Binding-site contacts:
Ligand atom O5 contacts residue ASN61 of chain 1.A at 2.7 Å (h-bond).
Ligand atom C3 contacts residue ASP59 of chain 1.A at 4.5 Å.
Ligand atom O4 contacts residue TYR65 of chain 1.A at 2.7 Å (h-bond).
Ligand atom O3 contacts residue ASP59 of chain 1.A at 4.2 Å.
Ligand atom O2 contacts residue ASN61 of chain 1.A at 2.6 Å (h-bond).
Ligand atom O6 contacts residue ASN76 of chain 1.A at 4.5 Å.
Ligand atom C3 contacts residue GLN57 of chain 1.A at 3.8 Å.
Ligand atom C2 contacts residue GLN57 of chain 1.A at 3.9 Å.
Ligand atom O4 contacts residue GLN57 of chain 1.A at 4.3 Å.
Ligand atom O2 contacts residue GLN57 of chain 1.A at 3.0 Å (h-bond).
Ligand atom C3 contacts residue ASN61 of chain 1.A at 4.3 Å.
Ligand atom C1 contacts residue ASN61 of chain 1.A at 3.2 Å.
Ligand atom O2 contacts residue ASP59 of chain 1.A at 2.7 Å (salt-bridge).
Ligand atom C2 contacts residue ASN61 of chain 1.A at 3.5 Å.
Ligand atom C4 contacts residue TYR65 of chain 1.A at 3.5 Å (hydrophobic).
Ligand atom C2 contacts residue ASP59 of chain 1.A at 3.4 Å.
Ligand atom C6 contacts residue ALA74 of chain 1.A at 4.0 Å (hydrophobic).
Ligand atom C4 contacts residue GLN57 of chain 1.A at 4.0 Å.
Ligand atom C6 contacts residue PRO71 of chain 1.A at 3.8 Å (hydrophobic).
Ligand atom C3 contacts residue TYR65 of chain 1.A at 4.2 Å (hydrophobic).
Ligand atom C6 contacts residue VAL63 of chain 1.A at 4.2 Å (hydrophobic).
Ligand atom O6 contacts residue ASN61 of chain 1.A at 4.3 Å.
Ligand atom C1 contacts residue ASP59 of chain 1.A at 4.5 Å.
Ligand atom C5 contacts residue ASN61 of chain 1.A at 3.7 Å.
Ligand atom O6 contacts residue ALA74 of chain 1.A at 3.8 Å.
Ligand atom C4 contacts residue VAL63 of chain 1.A at 4.0 Å (hydrophobic).
Ligand atom C6 contacts residue ASN61 of chain 1.A at 4.0 Å.
Ligand atom O3 contacts residue GLN57 of chain 1.A at 3.0 Å (h-bond).
Ligand atom O4 contacts residue PRO71 of chain 1.A at 4.1 Å.
Ligand atom O3 contacts residue TYR65 of chain 1.A at 3.6 Å.
Ligand atom C4 contacts residue ASN61 of chain 1.A at 4.0 Å.
Ligand atom O6 contacts residue PRO71 of chain 1.A at 4.3 Å.

This small molecule binds to this protein.
Small molecule (SMILES): CO[C@H]1O[C@H](CO)[C@@H](O)[C@H](O)[C@@H]1O

Sequence of chain 1.A:
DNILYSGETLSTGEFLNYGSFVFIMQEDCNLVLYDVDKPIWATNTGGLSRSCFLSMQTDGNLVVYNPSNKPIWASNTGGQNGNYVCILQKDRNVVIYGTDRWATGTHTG